The protein below binds the small molecule below.
Small molecule (SMILES): Nc1nc2c(ncn2[C@H]2C[C@H](O)[C@@H](CO[P](=O)(O)O[P](=O)(O)OP(=O)(O)O)O2)c(=O)[nH]1

Binding-site contacts:
Ligand atom C2 contacts residue ARG360 of chain 1.B at 3.4 Å.
Ligand atom C8 contacts residue VAL65 of chain 1.B at 3.2 Å (hydrophobic).
Ligand atom O2G contacts residue LYS364 of chain 1.B at 3.3 Å (salt-bridge).
Ligand atom O1B contacts residue DGT1 of chain 1.P at 3.0 Å (h-bond).
Ligand atom C1' contacts residue VAL65 of chain 1.B at 3.4 Å (hydrophobic).
Ligand atom O1A contacts residue MG1 of chain 1.N at 2.1 Å.
Ligand atom O1G contacts residue LYS25 of chain 1.C at 2.8 Å (salt-bridge).
Ligand atom O3B contacts residue MG1 of chain 1.N at 3.4 Å.
Ligand atom PG contacts residue LYS25 of chain 1.C at 3.4 Å.
Ligand atom N2 contacts residue ASP46 of chain 1.C at 2.8 Å (salt-bridge).
Ligand atom PB contacts residue MG1 of chain 1.N at 3.2 Å.
Ligand atom N2 contacts residue ARG360 of chain 1.B at 3.5 Å (salt-bridge).
Ligand atom PG contacts residue MG1 of chain 1.N at 3.2 Å.
Ligand atom O1G contacts residue LYS432 of chain 1.D at 2.9 Å (salt-bridge).
Ligand atom C2' contacts residue VAL26 of chain 1.C at 3.4 Å (hydrophobic).
Ligand atom O3G contacts residue LYS364 of chain 1.B at 3.5 Å (salt-bridge).
Ligand atom O6 contacts residue PHE74 of chain 1.C at 3.3 Å.
Ligand atom C5' contacts residue DGT1 of chain 1.P at 3.2 Å.
Ligand atom C4 contacts residue ARG360 of chain 1.B at 3.4 Å.
Ligand atom C8 contacts residue TYR64 of chain 1.B at 3.2 Å (hydrophobic).
Ligand atom O2B contacts residue VAL287 of chain 1.B at 3.4 Å.
Ligand atom O5' contacts residue ARG360 of chain 1.B at 2.9 Å (salt-bridge).
Ligand atom O1A contacts residue DGT1 of chain 1.P at 2.8 Å (h-bond).
Ligand atom O1B contacts residue MG1 of chain 1.N at 2.1 Å.
Ligand atom N7 contacts residue ARG54 of chain 1.C at 3.2 Å (salt-bridge).
Ligand atom O1G contacts residue DGT1 of chain 1.P at 3.0 Å (h-bond).
Ligand atom N7 contacts residue TYR64 of chain 1.B at 3.3 Å (h-bond).
Ligand atom O6 contacts residue ARG54 of chain 1.C at 3.1 Å (salt-bridge).
Ligand atom N3 contacts residue ARG360 of chain 1.B at 3.4 Å (salt-bridge).
Ligand atom O2A contacts residue ARG360 of chain 1.B at 3.1 Å (salt-bridge).
Ligand atom O1G contacts residue MG1 of chain 1.N at 1.9 Å.
Ligand atom PA contacts residue MG1 of chain 1.N at 3.5 Å.
Ligand atom N1 contacts residue ASP46 of chain 1.C at 2.7 Å (salt-bridge).
Ligand atom O2G contacts residue LYS432 of chain 1.D at 3.4 Å (salt-bridge).
Ligand atom O3G contacts residue LYS25 of chain 1.C at 2.9 Å (salt-bridge).
Ligand atom O1A contacts residue LYS25 of chain 1.C at 2.8 Å (salt-bridge).
Ligand atom O3' contacts residue DGT1 of chain 1.P at 2.8 Å (h-bond).
Ligand atom C2 contacts residue ASP46 of chain 1.C at 3.5 Å.
Ligand atom O4' contacts residue ARG360 of chain 1.B at 3.0 Å (salt-bridge).
Ligand atom O6 contacts residue GLN51 of chain 1.C at 2.9 Å (h-bond).

Sequence of chain 1.C:
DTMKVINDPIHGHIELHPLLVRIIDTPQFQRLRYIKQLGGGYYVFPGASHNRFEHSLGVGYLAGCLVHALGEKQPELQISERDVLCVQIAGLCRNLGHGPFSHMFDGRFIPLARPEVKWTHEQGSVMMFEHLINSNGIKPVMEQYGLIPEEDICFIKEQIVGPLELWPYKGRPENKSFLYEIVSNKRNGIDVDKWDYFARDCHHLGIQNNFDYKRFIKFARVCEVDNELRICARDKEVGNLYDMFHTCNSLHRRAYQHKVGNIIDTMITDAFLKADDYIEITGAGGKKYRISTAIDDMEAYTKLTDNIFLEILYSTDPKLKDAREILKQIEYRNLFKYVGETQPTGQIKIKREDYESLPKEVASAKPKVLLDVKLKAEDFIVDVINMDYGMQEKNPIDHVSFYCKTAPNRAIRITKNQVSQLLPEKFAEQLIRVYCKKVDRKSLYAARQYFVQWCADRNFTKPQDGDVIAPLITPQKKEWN

Sequence of chain 1.B:
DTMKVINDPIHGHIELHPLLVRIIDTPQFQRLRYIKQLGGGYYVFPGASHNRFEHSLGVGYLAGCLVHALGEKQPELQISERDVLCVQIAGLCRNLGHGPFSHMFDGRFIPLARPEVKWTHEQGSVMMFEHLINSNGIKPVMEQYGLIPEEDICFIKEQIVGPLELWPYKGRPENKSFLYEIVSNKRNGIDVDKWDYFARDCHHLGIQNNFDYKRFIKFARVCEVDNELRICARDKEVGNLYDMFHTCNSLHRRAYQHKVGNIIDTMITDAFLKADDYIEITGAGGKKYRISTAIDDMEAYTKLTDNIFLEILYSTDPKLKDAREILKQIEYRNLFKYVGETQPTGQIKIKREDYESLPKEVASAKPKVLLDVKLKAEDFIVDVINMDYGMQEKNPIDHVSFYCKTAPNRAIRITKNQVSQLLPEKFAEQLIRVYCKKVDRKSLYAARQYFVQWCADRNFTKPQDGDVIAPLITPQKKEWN

Sequence of chain 1.D:
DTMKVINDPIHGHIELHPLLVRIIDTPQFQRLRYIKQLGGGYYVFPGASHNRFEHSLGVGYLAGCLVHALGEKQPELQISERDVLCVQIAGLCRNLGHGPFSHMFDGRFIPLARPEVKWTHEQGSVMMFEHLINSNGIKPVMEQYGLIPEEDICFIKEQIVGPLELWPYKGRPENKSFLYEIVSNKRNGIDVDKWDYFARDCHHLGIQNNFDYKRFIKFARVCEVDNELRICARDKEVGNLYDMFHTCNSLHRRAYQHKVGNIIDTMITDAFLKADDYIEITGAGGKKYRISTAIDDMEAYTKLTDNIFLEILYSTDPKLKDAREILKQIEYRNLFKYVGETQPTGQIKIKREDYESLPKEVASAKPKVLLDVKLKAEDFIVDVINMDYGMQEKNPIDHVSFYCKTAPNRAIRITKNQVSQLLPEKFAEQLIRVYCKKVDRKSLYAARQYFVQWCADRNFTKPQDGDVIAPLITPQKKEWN